Sequence of chain 1.C:
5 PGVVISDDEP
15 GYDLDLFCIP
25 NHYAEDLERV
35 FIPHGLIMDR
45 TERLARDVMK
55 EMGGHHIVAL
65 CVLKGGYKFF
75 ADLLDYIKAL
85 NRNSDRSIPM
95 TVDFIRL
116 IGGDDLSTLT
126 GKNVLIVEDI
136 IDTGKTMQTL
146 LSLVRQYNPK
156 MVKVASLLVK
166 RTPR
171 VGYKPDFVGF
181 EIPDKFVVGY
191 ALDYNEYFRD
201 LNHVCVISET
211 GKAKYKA

Binding-site contacts:
Ligand atom C2 contacts residue PHE186 of chain 1.C at 3.7 Å (hydrophobic).
Ligand atom OAF contacts residue ARG199 of chain 1.C at 2.5 Å (salt-bridge).
Ligand atom PAZ contacts residue THR138 of chain 1.C at 3.4 Å.
Ligand atom O6 contacts residue VAL187 of chain 1.C at 2.9 Å (h-bond).
Ligand atom OAC contacts residue ASP134 of chain 1.C at 3.6 Å.
Ligand atom OAE contacts residue ILE136 of chain 1.C at 3.7 Å.
Ligand atom OAE contacts residue THR138 of chain 1.C at 3.1 Å (h-bond).
Ligand atom C2 contacts residue ASP193 of chain 1.C at 3.4 Å.
Ligand atom OAG contacts residue ARG199 of chain 1.C at 3.5 Å (salt-bridge).
Ligand atom OAG contacts residue ARG100 of chain 1.C at 3.7 Å.
Ligand atom N1 contacts residue VAL187 of chain 1.C at 3.0 Å (h-bond).
Ligand atom N7 contacts residue LYS165 of chain 1.C at 3.2 Å.
Ligand atom CAM contacts residue THR141 of chain 1.C at 3.3 Å.
Ligand atom O6 contacts residue LYS185 of chain 1.C at 3.7 Å.
Ligand atom OAD contacts residue LYS140 of chain 1.C at 3.7 Å.
Ligand atom C6 contacts residue PHE186 of chain 1.C at 3.6 Å (hydrophobic).
Ligand atom O6 contacts residue LYS165 of chain 1.C at 3.5 Å (salt-bridge).
Ligand atom OAE contacts residue GLY139 of chain 1.C at 2.7 Å (h-bond).
Ligand atom OAF contacts residue MG1 of chain 1.L at 3.2 Å.
Ligand atom OAB contacts residue ASP137 of chain 1.C at 3.4 Å.
Ligand atom OAB contacts residue GLY139 of chain 1.C at 3.7 Å.
Ligand atom C8 contacts residue ASP137 of chain 1.C at 3.1 Å.
Ligand atom OAB contacts residue THR138 of chain 1.C at 2.5 Å (h-bond).
Ligand atom PAZ contacts residue GLY139 of chain 1.C at 3.7 Å.
Ligand atom OAC contacts residue LYS68 of chain 1.C at 3.8 Å.
Ligand atom CAO contacts residue ASP137 of chain 1.C at 3.8 Å.
Ligand atom O6 contacts residue PHE186 of chain 1.C at 3.4 Å.
Ligand atom N7 contacts residue ASP137 of chain 1.C at 3.8 Å.
Ligand atom CAO contacts residue ILE135 of chain 1.C at 3.8 Å (hydrophobic).
Ligand atom OAD contacts residue THR138 of chain 1.C at 3.5 Å (h-bond).
Ligand atom OAF contacts residue ASP193 of chain 1.C at 3.1 Å (salt-bridge).
Ligand atom OAG contacts residue LYS68 of chain 1.C at 3.0 Å (salt-bridge).
Ligand atom PAZ contacts residue THR141 of chain 1.C at 3.8 Å.
Ligand atom OAD contacts residue THR141 of chain 1.C at 2.5 Å (h-bond).
Ligand atom C6 contacts residue VAL187 of chain 1.C at 3.6 Å (hydrophobic).
Ligand atom N1 contacts residue PHE186 of chain 1.C at 3.5 Å.
Ligand atom OAE contacts residue ASP137 of chain 1.C at 2.8 Å (salt-bridge).
Ligand atom PBA contacts residue ARG199 of chain 1.C at 3.5 Å.
Ligand atom OAC contacts residue GLY69 of chain 1.C at 3.4 Å (h-bond).
Ligand atom PAZ contacts residue ASP137 of chain 1.C at 3.7 Å.

The small molecule below binds the protein below.
Small molecule (SMILES): O=c1[nH]cnc2c1ncn2CCN(CCOCP(=O)(O)O)CCP(=O)(O)O